Binding-site contacts:
Ligand atom C7 contacts residue ASN328 of chain 1.C at 3.3 Å.
Ligand atom C3 contacts residue ASN328 of chain 1.C at 3.8 Å.
Ligand atom O7 contacts residue ASN328 of chain 1.C at 3.3 Å (h-bond).
Ligand atom O5 contacts residue ASN328 of chain 1.C at 2.4 Å (h-bond).
Ligand atom C1 contacts residue ASN328 of chain 1.C at 1.4 Å.
Ligand atom N2 contacts residue GLN577 of chain 1.C at 4.2 Å.
Ligand atom C4 contacts residue ASN328 of chain 1.C at 4.2 Å.
Ligand atom C8 contacts residue ASN328 of chain 1.C at 4.4 Å.
Ligand atom C5 contacts residue ASN328 of chain 1.C at 3.7 Å.
Ligand atom C7 contacts residue GLN577 of chain 1.C at 4.1 Å.
Ligand atom C8 contacts residue GLN577 of chain 1.C at 3.1 Å.
Ligand atom N2 contacts residue ASN328 of chain 1.C at 2.9 Å (h-bond).
Ligand atom C2 contacts residue ASN328 of chain 1.C at 2.5 Å.

Sequence of chain 1.C:
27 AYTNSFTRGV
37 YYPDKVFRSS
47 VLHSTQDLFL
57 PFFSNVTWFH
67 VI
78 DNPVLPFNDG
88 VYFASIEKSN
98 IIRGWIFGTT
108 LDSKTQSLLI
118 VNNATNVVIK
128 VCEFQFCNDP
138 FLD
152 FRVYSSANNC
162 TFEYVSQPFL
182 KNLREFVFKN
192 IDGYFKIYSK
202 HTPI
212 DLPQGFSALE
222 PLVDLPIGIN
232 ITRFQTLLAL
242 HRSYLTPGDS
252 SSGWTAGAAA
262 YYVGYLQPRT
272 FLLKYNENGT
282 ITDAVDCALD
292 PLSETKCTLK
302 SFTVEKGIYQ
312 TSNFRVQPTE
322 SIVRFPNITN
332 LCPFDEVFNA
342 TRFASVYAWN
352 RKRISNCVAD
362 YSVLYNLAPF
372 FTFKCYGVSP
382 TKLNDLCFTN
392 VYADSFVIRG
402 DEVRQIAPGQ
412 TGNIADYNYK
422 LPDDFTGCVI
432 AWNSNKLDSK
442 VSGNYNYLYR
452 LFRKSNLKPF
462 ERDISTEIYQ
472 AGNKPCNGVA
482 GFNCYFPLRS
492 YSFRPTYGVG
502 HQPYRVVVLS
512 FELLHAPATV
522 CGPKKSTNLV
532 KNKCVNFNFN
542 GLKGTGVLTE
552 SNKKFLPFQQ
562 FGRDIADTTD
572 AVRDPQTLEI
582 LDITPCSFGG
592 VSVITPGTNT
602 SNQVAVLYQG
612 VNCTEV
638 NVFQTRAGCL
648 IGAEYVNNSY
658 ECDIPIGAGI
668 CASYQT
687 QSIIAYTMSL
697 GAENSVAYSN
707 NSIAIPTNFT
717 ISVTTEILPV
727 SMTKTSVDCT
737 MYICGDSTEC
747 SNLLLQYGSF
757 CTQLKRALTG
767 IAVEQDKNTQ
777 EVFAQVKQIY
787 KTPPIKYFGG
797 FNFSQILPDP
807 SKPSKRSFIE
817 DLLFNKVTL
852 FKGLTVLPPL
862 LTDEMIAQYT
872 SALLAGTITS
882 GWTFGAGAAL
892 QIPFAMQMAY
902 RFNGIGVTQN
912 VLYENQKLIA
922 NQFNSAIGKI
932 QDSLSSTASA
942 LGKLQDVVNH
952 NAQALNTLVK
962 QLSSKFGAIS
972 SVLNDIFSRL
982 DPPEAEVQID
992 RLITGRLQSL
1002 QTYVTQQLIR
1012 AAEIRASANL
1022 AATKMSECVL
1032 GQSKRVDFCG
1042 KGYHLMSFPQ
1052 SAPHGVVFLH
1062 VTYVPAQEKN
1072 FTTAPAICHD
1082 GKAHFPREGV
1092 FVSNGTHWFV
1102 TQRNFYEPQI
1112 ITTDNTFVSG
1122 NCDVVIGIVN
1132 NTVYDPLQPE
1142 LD

A small-molecule ligand and the protein it binds are described below.
Small molecule (SMILES): CC(=O)N[C@@H]1[C@@H](O)[C@H](O)[C@@H](CO)O[C@H]1O